Sequence of chain 1.A:
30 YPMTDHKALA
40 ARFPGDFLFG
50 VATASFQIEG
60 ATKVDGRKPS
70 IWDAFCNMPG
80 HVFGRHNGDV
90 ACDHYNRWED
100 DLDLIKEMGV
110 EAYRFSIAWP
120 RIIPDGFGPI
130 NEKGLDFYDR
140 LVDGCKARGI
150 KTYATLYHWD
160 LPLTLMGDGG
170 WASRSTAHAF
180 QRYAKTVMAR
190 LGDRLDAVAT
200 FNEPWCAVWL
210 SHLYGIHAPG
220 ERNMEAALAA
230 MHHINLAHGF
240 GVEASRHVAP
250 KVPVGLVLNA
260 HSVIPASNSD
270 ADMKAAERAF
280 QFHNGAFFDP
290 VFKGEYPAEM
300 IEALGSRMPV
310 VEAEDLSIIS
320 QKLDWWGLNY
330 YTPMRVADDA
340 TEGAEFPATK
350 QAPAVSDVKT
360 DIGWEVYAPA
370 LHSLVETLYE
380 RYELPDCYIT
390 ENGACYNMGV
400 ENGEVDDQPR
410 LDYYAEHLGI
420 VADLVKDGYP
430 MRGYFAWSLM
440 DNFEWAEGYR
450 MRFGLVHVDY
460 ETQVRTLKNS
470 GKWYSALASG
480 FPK

The protein below binds the small molecule below.
Small molecule (SMILES): OC[C@H]1O[C@H](O)[C@H](O)[C@@H](O)[C@@H]1O

Binding-site contacts:
Ligand atom C5 contacts residue TRP436 of chain 1.A at 3.8 Å (hydrophobic).
Ligand atom C5 contacts residue TYR330 of chain 1.A at 3.5 Å (hydrophobic).
Ligand atom C1 contacts residue GLU202 of chain 1.A at 3.5 Å.
Ligand atom C2 contacts residue GLU390 of chain 1.A at 3.2 Å.
Ligand atom O2 contacts residue ASN201 of chain 1.A at 3.0 Å (h-bond).
Ligand atom C4 contacts residue TRP436 of chain 1.A at 3.9 Å (hydrophobic).
Ligand atom O5 contacts residue TYR330 of chain 1.A at 3.0 Å (h-bond).
Ligand atom O6 contacts residue PHE452 of chain 1.A at 3.4 Å.
Ligand atom O1 contacts residue GLU390 of chain 1.A at 3.3 Å (salt-bridge).
Ligand atom C4 contacts residue TRP444 of chain 1.A at 3.6 Å (hydrophobic).
Ligand atom C1 contacts residue GLU390 of chain 1.A at 3.2 Å.
Ligand atom O3 contacts residue TRP444 of chain 1.A at 3.1 Å (h-bond).
Ligand atom O4 contacts residue GLU443 of chain 1.A at 2.6 Å (salt-bridge).
Ligand atom O1 contacts residue TYR330 of chain 1.A at 3.7 Å.
Ligand atom O3 contacts residue TRP436 of chain 1.A at 3.4 Å.
Ligand atom O4 contacts residue TRP444 of chain 1.A at 3.6 Å.
Ligand atom O6 contacts residue GLU443 of chain 1.A at 2.5 Å (salt-bridge).
Ligand atom O1 contacts residue GLU202 of chain 1.A at 2.4 Å (salt-bridge).
Ligand atom O2 contacts residue ASN328 of chain 1.A at 3.8 Å.
Ligand atom C3 contacts residue HIS157 of chain 1.A at 3.9 Å.
Ligand atom O2 contacts residue GLU202 of chain 1.A at 3.4 Å (salt-bridge).
Ligand atom C3 contacts residue GLU390 of chain 1.A at 3.5 Å.
Ligand atom C6 contacts residue TRP363 of chain 1.A at 3.9 Å (hydrophobic).
Ligand atom O5 contacts residue GLU390 of chain 1.A at 2.9 Å (salt-bridge).
Ligand atom C3 contacts residue TRP436 of chain 1.A at 3.6 Å (hydrophobic).
Ligand atom C2 contacts residue HIS157 of chain 1.A at 3.9 Å.
Ligand atom C5 contacts residue GLU390 of chain 1.A at 3.9 Å.
Ligand atom O6 contacts residue TRP363 of chain 1.A at 3.4 Å.
Ligand atom O2 contacts residue GLU390 of chain 1.A at 2.6 Å (salt-bridge).
Ligand atom O3 contacts residue HIS157 of chain 1.A at 3.1 Å (h-bond).
Ligand atom O2 contacts residue HIS157 of chain 1.A at 3.4 Å (h-bond).
Ligand atom O4 contacts residue TRP436 of chain 1.A at 3.2 Å.
Ligand atom O4 contacts residue GLN56 of chain 1.A at 3.1 Å (h-bond).
Ligand atom C2 contacts residue TRP158 of chain 1.A at 3.7 Å (hydrophobic).
Ligand atom C3 contacts residue GLN56 of chain 1.A at 3.8 Å.
Ligand atom C4 contacts residue GLU443 of chain 1.A at 3.5 Å.
Ligand atom O3 contacts residue GLN56 of chain 1.A at 2.6 Å (h-bond).
Ligand atom C6 contacts residue GLU443 of chain 1.A at 3.2 Å.
Ligand atom C2 contacts residue GLU202 of chain 1.A at 3.7 Å.
Ligand atom C3 contacts residue TRP444 of chain 1.A at 3.9 Å (hydrophobic).